A small-molecule ligand and the protein it binds are described below.
Small molecule (SMILES): Cc1cn([C@H]2C[C@H](O)[C@@H](CO[P](=O)(O)O[P](=O)(O)O[C@H]3O[C@@H](C)[C@H](O)[C@@H](O)[C@H]3O)O2)c(=O)[nH]c1=O

Sequence of chain 1.F:
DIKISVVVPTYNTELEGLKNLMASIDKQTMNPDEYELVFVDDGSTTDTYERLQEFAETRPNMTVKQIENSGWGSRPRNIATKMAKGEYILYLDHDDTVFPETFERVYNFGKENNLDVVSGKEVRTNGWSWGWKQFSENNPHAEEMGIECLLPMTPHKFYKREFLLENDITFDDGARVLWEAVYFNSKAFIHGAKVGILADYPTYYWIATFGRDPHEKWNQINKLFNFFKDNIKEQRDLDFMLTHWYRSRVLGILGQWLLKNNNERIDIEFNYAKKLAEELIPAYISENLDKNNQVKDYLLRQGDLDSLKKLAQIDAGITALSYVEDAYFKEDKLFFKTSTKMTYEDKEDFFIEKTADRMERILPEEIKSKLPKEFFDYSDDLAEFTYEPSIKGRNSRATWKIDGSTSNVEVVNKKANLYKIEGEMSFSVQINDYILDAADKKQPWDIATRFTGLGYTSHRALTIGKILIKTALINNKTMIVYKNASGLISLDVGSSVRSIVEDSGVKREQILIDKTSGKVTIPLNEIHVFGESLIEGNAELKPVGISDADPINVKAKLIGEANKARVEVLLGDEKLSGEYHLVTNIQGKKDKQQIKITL

Binding-site contacts:
Ligand atom C5' contacts residue TRP90 of chain 1.F at 3.5 Å (hydrophobic).
Ligand atom C2' contacts residue PRO27 of chain 1.F at 3.5 Å (hydrophobic).
Ligand atom C3' contacts residue PRO27 of chain 1.F at 3.4 Å (hydrophobic).
Ligand atom O21 contacts residue TRP90 of chain 1.F at 3.5 Å.
Ligand atom N31 contacts residue GLY91 of chain 1.F at 3.6 Å (h-bond).
Ligand atom O4P contacts residue MG1 of chain 1.X at 2.2 Å.
Ligand atom OPP contacts residue MG1 of chain 1.X at 3.5 Å.
Ligand atom C41 contacts residue GLY89 of chain 1.F at 3.7 Å.
Ligand atom O41 contacts residue TYR29 of chain 1.F at 3.7 Å.
Ligand atom O41 contacts residue GLY89 of chain 1.F at 3.0 Å.
Ligand atom O3' contacts residue PRO27 of chain 1.F at 2.2 Å (h-bond).
Ligand atom N31 contacts residue ASP60 of chain 1.F at 2.9 Å (salt-bridge).
Ligand atom O41 contacts residue TRP90 of chain 1.F at 3.4 Å (h-bond).
Ligand atom N31 contacts residue TRP90 of chain 1.F at 3.4 Å.
Ligand atom O3' contacts residue ASP111 of chain 1.F at 3.7 Å.
Ligand atom C21 contacts residue GLY91 of chain 1.F at 3.2 Å.
Ligand atom C21 contacts residue TYR29 of chain 1.F at 3.8 Å (hydrophobic).
Ligand atom O1P contacts residue MG1 of chain 1.X at 2.3 Å.
Ligand atom O4' contacts residue GLY91 of chain 1.F at 3.5 Å.
Ligand atom O21 contacts residue ASP60 of chain 1.F at 3.4 Å (salt-bridge).
Ligand atom O21 contacts residue PRO27 of chain 1.F at 3.7 Å.
Ligand atom N11 contacts residue GLY91 of chain 1.F at 3.6 Å.
Ligand atom O5' contacts residue TRP90 of chain 1.F at 3.6 Å.
Ligand atom C21 contacts residue TRP90 of chain 1.F at 3.4 Å (hydrophobic).
Ligand atom C51 contacts residue TYR29 of chain 1.F at 3.7 Å (hydrophobic).
Ligand atom P2 contacts residue MG1 of chain 1.X at 3.3 Å.
Ligand atom P contacts residue MG1 of chain 1.X at 3.3 Å.
Ligand atom N31 contacts residue TYR29 of chain 1.F at 3.6 Å.
Ligand atom O3' contacts residue HIS112 of chain 1.F at 3.2 Å (h-bond).
Ligand atom C21 contacts residue ASP60 of chain 1.F at 3.5 Å.
Ligand atom O41 contacts residue ASN87 of chain 1.F at 3.7 Å.
Ligand atom O1P contacts residue HIS112 of chain 1.F at 3.6 Å.
Ligand atom O21 contacts residue GLY91 of chain 1.F at 3.1 Å.
Ligand atom C3' contacts residue HIS112 of chain 1.F at 3.4 Å.
Ligand atom C41 contacts residue TRP90 of chain 1.F at 3.6 Å (hydrophobic).
Ligand atom C2' contacts residue HIS112 of chain 1.F at 3.4 Å.
Ligand atom O1P contacts residue ASP113 of chain 1.F at 2.9 Å (salt-bridge).
Ligand atom C1' contacts residue PRO27 of chain 1.F at 3.7 Å (hydrophobic).
Ligand atom C41 contacts residue TYR29 of chain 1.F at 3.6 Å (hydrophobic).
Ligand atom O4P contacts residue TRP224 of chain 1.F at 3.2 Å (h-bond).